A protein and the small-molecule ligand that binds it are described below.
Small molecule (SMILES): CC(=O)N[C@@H]1[C@@H](O)[C@H](O)[C@@H](CO)O[C@H]1O

Binding-site contacts:
Ligand atom O7 contacts residue ASN329 of chain 1.C at 3.2 Å (h-bond).
Ligand atom C8 contacts residue LEU580 of chain 1.C at 3.8 Å (hydrophobic).
Ligand atom C2 contacts residue ASN329 of chain 1.C at 2.5 Å.
Ligand atom C5 contacts residue ASN329 of chain 1.C at 3.7 Å.
Ligand atom C7 contacts residue ASN329 of chain 1.C at 3.4 Å.
Ligand atom C3 contacts residue GLN578 of chain 1.C at 4.3 Å.
Ligand atom C2 contacts residue GLN578 of chain 1.C at 3.9 Å.
Ligand atom C7 contacts residue GLN578 of chain 1.C at 3.5 Å.
Ligand atom C4 contacts residue ASN329 of chain 1.C at 4.2 Å.
Ligand atom O6 contacts residue GLN578 of chain 1.C at 4.4 Å.
Ligand atom C3 contacts residue ASN329 of chain 1.C at 3.8 Å.
Ligand atom C1 contacts residue GLN578 of chain 1.C at 4.1 Å.
Ligand atom O5 contacts residue ASN329 of chain 1.C at 2.3 Å (h-bond).
Ligand atom C8 contacts residue GLN578 of chain 1.C at 3.2 Å.
Ligand atom O5 contacts residue GLN578 of chain 1.C at 4.4 Å.
Ligand atom N2 contacts residue ASN329 of chain 1.C at 3.1 Å (h-bond).
Ligand atom N2 contacts residue GLN578 of chain 1.C at 2.9 Å (h-bond).
Ligand atom C1 contacts residue ASN329 of chain 1.C at 1.4 Å.

Sequence of chain 1.C:
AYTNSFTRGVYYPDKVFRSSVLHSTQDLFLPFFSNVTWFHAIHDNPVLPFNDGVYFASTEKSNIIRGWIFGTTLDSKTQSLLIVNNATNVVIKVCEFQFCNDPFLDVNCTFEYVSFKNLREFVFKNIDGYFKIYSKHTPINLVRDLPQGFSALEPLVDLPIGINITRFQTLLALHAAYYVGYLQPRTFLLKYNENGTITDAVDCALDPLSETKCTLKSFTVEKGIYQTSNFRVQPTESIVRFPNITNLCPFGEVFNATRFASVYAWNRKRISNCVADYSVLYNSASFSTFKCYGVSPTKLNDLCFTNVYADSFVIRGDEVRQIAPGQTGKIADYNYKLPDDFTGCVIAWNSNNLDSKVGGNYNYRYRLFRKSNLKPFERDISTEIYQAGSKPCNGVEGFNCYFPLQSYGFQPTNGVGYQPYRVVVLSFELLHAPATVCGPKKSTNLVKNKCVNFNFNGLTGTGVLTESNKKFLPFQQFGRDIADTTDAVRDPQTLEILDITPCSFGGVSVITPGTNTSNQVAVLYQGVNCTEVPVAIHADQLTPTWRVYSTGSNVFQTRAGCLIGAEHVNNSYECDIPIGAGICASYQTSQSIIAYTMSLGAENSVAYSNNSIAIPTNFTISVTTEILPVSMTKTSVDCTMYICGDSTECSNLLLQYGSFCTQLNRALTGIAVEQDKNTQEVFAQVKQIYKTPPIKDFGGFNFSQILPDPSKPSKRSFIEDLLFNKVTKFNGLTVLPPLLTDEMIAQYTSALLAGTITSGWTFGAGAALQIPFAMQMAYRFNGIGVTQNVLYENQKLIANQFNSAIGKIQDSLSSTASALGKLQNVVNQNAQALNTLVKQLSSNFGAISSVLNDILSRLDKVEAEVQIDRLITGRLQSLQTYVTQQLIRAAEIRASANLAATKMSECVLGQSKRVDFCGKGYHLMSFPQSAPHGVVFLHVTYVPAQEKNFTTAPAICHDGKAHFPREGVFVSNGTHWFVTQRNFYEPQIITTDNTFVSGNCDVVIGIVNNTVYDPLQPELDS